This protein binds this small molecule.
Small molecule (SMILES): O=C1N=C(NCc2cccs2)S/C1=C/c1ccc2ncccc2c1

Sequence of chain 1.C:
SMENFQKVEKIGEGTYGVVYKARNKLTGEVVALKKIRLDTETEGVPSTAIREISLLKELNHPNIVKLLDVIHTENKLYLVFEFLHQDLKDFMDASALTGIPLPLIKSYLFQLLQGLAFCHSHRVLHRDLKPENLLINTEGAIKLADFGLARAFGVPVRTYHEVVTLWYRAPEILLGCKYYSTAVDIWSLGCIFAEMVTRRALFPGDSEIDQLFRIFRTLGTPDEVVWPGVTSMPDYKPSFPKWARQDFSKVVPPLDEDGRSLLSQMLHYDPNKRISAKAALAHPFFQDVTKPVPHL

Binding-site contacts:
Ligand atom N1 contacts residue PHE83 of chain 1.C at 3.6 Å.
Ligand atom C6 contacts residue ALA32 of chain 1.C at 3.7 Å (hydrophobic).
Ligand atom C18 contacts residue GLY14 of chain 1.C at 3.3 Å.
Ligand atom C6 contacts residue PHE81 of chain 1.C at 4.0 Å (hydrophobic).
Ligand atom C4 contacts residue LEU135 of chain 1.C at 3.8 Å (hydrophobic).
Ligand atom C15 contacts residue ASP146 of chain 1.C at 3.8 Å.
Ligand atom C23 contacts residue GLU132 of chain 1.C at 3.1 Å.
Ligand atom C21 contacts residue ILE11 of chain 1.C at 3.7 Å (hydrophobic).
Ligand atom C6 contacts residue GLU82 of chain 1.C at 3.3 Å.
Ligand atom C5 contacts residue GLU82 of chain 1.C at 2.9 Å.
Ligand atom N3 contacts residue ASP146 of chain 1.C at 2.7 Å (salt-bridge).
Ligand atom C3 contacts residue LEU135 of chain 1.C at 3.9 Å (hydrophobic).
Ligand atom C8 contacts residue PHE83 of chain 1.C at 3.6 Å (hydrophobic).
Ligand atom C5 contacts residue LEU135 of chain 1.C at 3.6 Å (hydrophobic).
Ligand atom C22 contacts residue ASP87 of chain 1.C at 3.6 Å.
Ligand atom C9 contacts residue LEU84 of chain 1.C at 3.5 Å (hydrophobic).
Ligand atom S2 contacts residue GLY14 of chain 1.C at 3.6 Å (h-bond).
Ligand atom C9 contacts residue PHE83 of chain 1.C at 3.5 Å (hydrophobic).
Ligand atom C18 contacts residue ASN133 of chain 1.C at 3.3 Å.
Ligand atom C9 contacts residue HIS85 of chain 1.C at 3.8 Å.
Ligand atom C5 contacts residue LEU84 of chain 1.C at 3.8 Å (hydrophobic).
Ligand atom C6 contacts residue LEU135 of chain 1.C at 3.4 Å (hydrophobic).
Ligand atom S2 contacts residue GLU13 of chain 1.C at 3.9 Å.
Ligand atom N3 contacts residue GLY14 of chain 1.C at 3.7 Å.
Ligand atom C4 contacts residue PHE83 of chain 1.C at 3.9 Å (hydrophobic).
Ligand atom C7 contacts residue PHE83 of chain 1.C at 4.0 Å (hydrophobic).
Ligand atom C6 contacts residue VAL65 of chain 1.C at 4.0 Å (hydrophobic).
Ligand atom S1 contacts residue LYS34 of chain 1.C at 3.6 Å.
Ligand atom C2 contacts residue LEU135 of chain 1.C at 3.8 Å (hydrophobic).
Ligand atom C5 contacts residue PHE83 of chain 1.C at 3.8 Å (hydrophobic).
Ligand atom C1 contacts residue LEU135 of chain 1.C at 3.5 Å (hydrophobic).
Ligand atom N1 contacts residue LEU84 of chain 1.C at 2.7 Å (h-bond).
Ligand atom C19 contacts residue GLY14 of chain 1.C at 3.9 Å.
Ligand atom S2 contacts residue VAL19 of chain 1.C at 3.9 Å.
Ligand atom O1 contacts residue LEU135 of chain 1.C at 3.4 Å.
Ligand atom C18 contacts residue ASP146 of chain 1.C at 2.9 Å.
Ligand atom S1 contacts residue VAL19 of chain 1.C at 4.0 Å.
Ligand atom C22 contacts residue GLU132 of chain 1.C at 4.0 Å.
Ligand atom C1 contacts residue ALA32 of chain 1.C at 3.7 Å (hydrophobic).
Ligand atom C4 contacts residue LEU84 of chain 1.C at 3.6 Å (hydrophobic).